This protein binds this small molecule.
Small molecule (SMILES): Cc1cc(OCCCS(C)(=O)=O)cc(C)c1-c1cccc(COc2cc3c(cn2)[C@H]2[C@@H](C3)[C@@H]2C(=O)O)c1

Sequence of chain 1.A:
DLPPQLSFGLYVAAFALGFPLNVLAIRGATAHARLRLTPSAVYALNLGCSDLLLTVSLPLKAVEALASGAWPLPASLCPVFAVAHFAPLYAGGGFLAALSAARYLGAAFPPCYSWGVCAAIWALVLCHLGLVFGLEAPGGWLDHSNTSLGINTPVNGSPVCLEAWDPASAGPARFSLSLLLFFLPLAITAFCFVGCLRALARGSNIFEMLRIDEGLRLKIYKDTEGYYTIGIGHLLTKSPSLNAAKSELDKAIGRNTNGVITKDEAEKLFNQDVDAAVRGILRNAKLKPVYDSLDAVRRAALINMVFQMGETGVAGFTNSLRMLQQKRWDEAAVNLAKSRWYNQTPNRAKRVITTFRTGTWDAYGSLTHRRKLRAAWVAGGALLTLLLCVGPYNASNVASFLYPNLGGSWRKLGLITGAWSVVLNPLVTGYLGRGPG

Binding-site contacts:
Ligand atom C16 contacts residue PRO93 of chain 1.A at 3.9 Å (hydrophobic).
Ligand atom C20 contacts residue LEU171 of chain 1.A at 3.5 Å (hydrophobic).
Ligand atom C28 contacts residue ARG196 of chain 1.A at 3.5 Å.
Ligand atom N contacts residue ALA96 of chain 1.A at 3.5 Å.
Ligand atom C15 contacts residue LEU171 of chain 1.A at 3.7 Å (hydrophobic).
Ligand atom C6 contacts residue LEU151 of chain 1.A at 3.7 Å (hydrophobic).
Ligand atom C28 contacts residue TYR104 of chain 1.A at 3.7 Å (hydrophobic).
Ligand atom C10 contacts residue PHE155 of chain 1.A at 3.5 Å (hydrophobic).
Ligand atom C28 contacts residue TYR415 of chain 1.A at 3.2 Å (hydrophobic).
Ligand atom C4 contacts residue LEU151 of chain 1.A at 3.7 Å (hydrophobic).
Ligand atom C25 contacts residue GLY152 of chain 1.A at 3.5 Å.
Ligand atom C27 contacts residue PHE100 of chain 1.A at 3.8 Å (hydrophobic).
Ligand atom O4 contacts residue ARG196 of chain 1.A at 2.7 Å (salt-bridge).
Ligand atom O contacts residue PHE155 of chain 1.A at 3.5 Å.
Ligand atom C24 contacts residue GLY152 of chain 1.A at 3.9 Å.
Ligand atom C28 contacts residue PHE100 of chain 1.A at 3.5 Å (hydrophobic).
Ligand atom O4 contacts residue TYR415 of chain 1.A at 3.1 Å (h-bond).
Ligand atom C23 contacts residue GLY156 of chain 1.A at 3.8 Å.
Ligand atom C23 contacts residue GLY152 of chain 1.A at 3.4 Å.
Ligand atom O4 contacts residue PHE100 of chain 1.A at 3.6 Å.
Ligand atom O5 contacts residue ARG196 of chain 1.A at 3.6 Å.
Ligand atom C26 contacts residue GLY152 of chain 1.A at 3.6 Å.
Ligand atom C3 contacts residue TRP187 of chain 1.A at 3.4 Å (hydrophobic).
Ligand atom O1 contacts residue LEU171 of chain 1.A at 3.6 Å.
Ligand atom C7 contacts residue PHE100 of chain 1.A at 3.6 Å (hydrophobic).
Ligand atom C4 contacts residue TRP187 of chain 1.A at 3.5 Å (hydrophobic).
Ligand atom O5 contacts residue TYR415 of chain 1.A at 2.6 Å (h-bond).
Ligand atom C7 contacts residue LEU184 of chain 1.A at 3.9 Å (hydrophobic).
Ligand atom C5 contacts residue LEU151 of chain 1.A at 3.4 Å (hydrophobic).
Ligand atom O5 contacts residue TYR104 of chain 1.A at 2.7 Å (h-bond).
Ligand atom C5 contacts residue PHE155 of chain 1.A at 3.8 Å (hydrophobic).
Ligand atom O contacts residue LEU151 of chain 1.A at 3.4 Å (h-bond).
Ligand atom O4 contacts residue ARG433 of chain 1.A at 2.9 Å (salt-bridge).
Ligand atom C2 contacts residue TRP187 of chain 1.A at 3.9 Å (hydrophobic).
Ligand atom C8 contacts residue VAL97 of chain 1.A at 3.8 Å (hydrophobic).
Ligand atom C18 contacts residue PRO93 of chain 1.A at 3.5 Å (hydrophobic).
Ligand atom O5 contacts residue PHE100 of chain 1.A at 3.3 Å.
Ligand atom C28 contacts residue ARG433 of chain 1.A at 3.9 Å.
Ligand atom C19 contacts residue LEU171 of chain 1.A at 3.9 Å (hydrophobic).
Ligand atom C25 contacts residue LEU148 of chain 1.A at 3.9 Å (hydrophobic).